The small molecule below binds the protein below.
Small molecule (SMILES): Cc1cc2c(cc1C1(c3ccc(C(=O)O)cn3)CC1)C(C)(C)CCC2(C)C

Binding-site contacts:
Ligand atom C14 contacts residue PHE86 of chain 2.D at 3.7 Å (hydrophobic).
Ligand atom C16 contacts residue PHE86 of chain 2.D at 3.9 Å (hydrophobic).
Ligand atom C4 contacts residue CYS205 of chain 2.D at 3.9 Å (hydrophobic).
Ligand atom C4 contacts residue ILE41 of chain 2.D at 3.8 Å (hydrophobic).
Ligand atom C5 contacts residue ILE41 of chain 2.D at 3.7 Å (hydrophobic).
Ligand atom C22 contacts residue CYS205 of chain 2.D at 3.9 Å (hydrophobic).
Ligand atom C27 contacts residue LEU209 of chain 2.D at 3.8 Å (hydrophobic).
Ligand atom C18 contacts residue PHE86 of chain 2.D at 3.7 Å (hydrophobic).
Ligand atom C21 contacts residue TRP78 of chain 2.D at 3.6 Å (hydrophobic).
Ligand atom C1 contacts residue CYS205 of chain 2.D at 3.6 Å (hydrophobic).
Ligand atom C6 contacts residue ILE41 of chain 2.D at 3.9 Å (hydrophobic).
Ligand atom C18 contacts residue ALA44 of chain 2.D at 3.7 Å (hydrophobic).
Ligand atom C12 contacts residue ALA45 of chain 2.D at 3.7 Å (hydrophobic).
Ligand atom C17 contacts residue ALA45 of chain 2.D at 3.7 Å (hydrophobic).
Ligand atom C22 contacts residue ILE83 of chain 2.D at 3.6 Å (hydrophobic).
Ligand atom C2 contacts residue CYS205 of chain 2.D at 3.5 Å (hydrophobic).
Ligand atom C12 contacts residue PHE86 of chain 2.D at 3.9 Å (hydrophobic).
Ligand atom O20 contacts residue LEU99 of chain 2.D at 2.8 Å.
Ligand atom O20 contacts residue ALA44 of chain 2.D at 3.2 Å.
Ligand atom C21 contacts residue ALA45 of chain 2.D at 3.6 Å (hydrophobic).
Ligand atom C16 contacts residue LEU82 of chain 2.D at 3.9 Å (hydrophobic).
Ligand atom N13 contacts residue ILE41 of chain 2.D at 3.4 Å.
Ligand atom C14 contacts residue ILE41 of chain 2.D at 3.8 Å (hydrophobic).
Ligand atom O19 contacts residue GLN48 of chain 2.D at 3.4 Å.
Ligand atom C23 contacts residue HIS208 of chain 2.D at 3.5 Å.
Ligand atom O19 contacts residue PHE86 of chain 2.D at 3.9 Å.
Ligand atom C18 contacts residue ARG89 of chain 2.D at 3.6 Å.
Ligand atom C17 contacts residue PHE86 of chain 2.D at 3.9 Å (hydrophobic).
Ligand atom C3 contacts residue CYS205 of chain 2.D at 3.6 Å (hydrophobic).
Ligand atom O20 contacts residue ALA100 of chain 2.D at 2.6 Å (h-bond).
Ligand atom C9 contacts residue ILE118 of chain 2.D at 3.6 Å (hydrophobic).
Ligand atom C15 contacts residue PHE86 of chain 2.D at 3.7 Å (hydrophobic).
Ligand atom C16 contacts residue ALA45 of chain 2.D at 3.8 Å (hydrophobic).
Ligand atom O20 contacts residue ARG89 of chain 2.D at 3.5 Å (salt-bridge).
Ligand atom O19 contacts residue ARG89 of chain 2.D at 3.1 Å (salt-bridge).
Ligand atom N13 contacts residue PHE86 of chain 2.D at 3.8 Å.
Ligand atom O19 contacts residue ALA100 of chain 2.D at 2.9 Å.
Ligand atom C17 contacts residue LEU82 of chain 2.D at 3.4 Å (hydrophobic).
Ligand atom C27 contacts residue ALA45 of chain 2.D at 3.7 Å (hydrophobic).
Ligand atom C18 contacts residue ALA100 of chain 2.D at 3.4 Å (hydrophobic).

Sequence of chain 2.D:
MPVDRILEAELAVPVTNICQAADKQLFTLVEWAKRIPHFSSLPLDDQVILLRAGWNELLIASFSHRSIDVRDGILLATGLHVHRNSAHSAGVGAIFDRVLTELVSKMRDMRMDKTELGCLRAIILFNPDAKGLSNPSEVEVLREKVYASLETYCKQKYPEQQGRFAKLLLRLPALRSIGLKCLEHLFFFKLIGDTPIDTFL